This protein binds this small molecule.
Small molecule (SMILES): CC(=O)N[C@@H]1[C@@H](O)[C@H](O)[C@@H](CO)O[C@H]1O

Sequence of chain 1.A:
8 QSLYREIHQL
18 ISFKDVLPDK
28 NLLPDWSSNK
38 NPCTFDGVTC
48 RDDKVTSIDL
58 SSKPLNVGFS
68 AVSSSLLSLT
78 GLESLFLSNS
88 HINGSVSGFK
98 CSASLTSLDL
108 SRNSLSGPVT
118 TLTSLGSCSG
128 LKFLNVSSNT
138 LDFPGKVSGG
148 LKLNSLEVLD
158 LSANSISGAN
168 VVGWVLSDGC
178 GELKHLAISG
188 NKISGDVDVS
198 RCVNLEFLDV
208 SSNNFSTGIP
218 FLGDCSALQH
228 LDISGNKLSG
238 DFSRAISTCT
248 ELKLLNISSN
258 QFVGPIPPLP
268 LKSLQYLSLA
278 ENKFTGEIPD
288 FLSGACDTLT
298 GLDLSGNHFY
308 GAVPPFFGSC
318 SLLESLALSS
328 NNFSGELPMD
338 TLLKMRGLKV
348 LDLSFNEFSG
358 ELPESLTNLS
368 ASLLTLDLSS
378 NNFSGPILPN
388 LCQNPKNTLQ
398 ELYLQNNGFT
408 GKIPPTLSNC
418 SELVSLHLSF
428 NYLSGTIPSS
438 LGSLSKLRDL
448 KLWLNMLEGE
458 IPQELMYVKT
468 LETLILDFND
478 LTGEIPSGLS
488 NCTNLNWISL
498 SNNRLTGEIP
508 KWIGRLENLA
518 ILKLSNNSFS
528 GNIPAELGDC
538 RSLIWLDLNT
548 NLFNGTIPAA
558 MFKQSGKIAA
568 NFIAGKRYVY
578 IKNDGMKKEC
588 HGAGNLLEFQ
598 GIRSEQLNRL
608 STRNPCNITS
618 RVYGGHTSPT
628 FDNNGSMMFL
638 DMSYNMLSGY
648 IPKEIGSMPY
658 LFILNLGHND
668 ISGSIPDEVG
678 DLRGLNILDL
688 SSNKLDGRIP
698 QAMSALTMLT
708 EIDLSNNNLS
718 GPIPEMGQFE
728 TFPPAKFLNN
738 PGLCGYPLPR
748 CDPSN

Binding-site contacts:
Ligand atom O5 contacts residue ASN488 of chain 1.A at 2.4 Å (h-bond).
Ligand atom C2 contacts residue ASN488 of chain 1.A at 2.5 Å.
Ligand atom C8 contacts residue TYR464 of chain 1.A at 4.1 Å (hydrophobic).
Ligand atom C7 contacts residue MET463 of chain 1.A at 3.8 Å (hydrophobic).
Ligand atom C6 contacts residue ASN488 of chain 1.A at 4.2 Å.
Ligand atom C5 contacts residue ASN488 of chain 1.A at 3.6 Å.
Ligand atom O7 contacts residue MET463 of chain 1.A at 2.9 Å.
Ligand atom C7 contacts residue ASN488 of chain 1.A at 3.6 Å.
Ligand atom C4 contacts residue ASN488 of chain 1.A at 4.3 Å.
Ligand atom C3 contacts residue ASN488 of chain 1.A at 3.8 Å.
Ligand atom N2 contacts residue ASN488 of chain 1.A at 2.9 Å (h-bond).
Ligand atom C1 contacts residue MET463 of chain 1.A at 4.4 Å (hydrophobic).
Ligand atom O7 contacts residue ASN488 of chain 1.A at 4.0 Å.
Ligand atom C1 contacts residue ASN488 of chain 1.A at 1.4 Å.